Binding-site contacts:
Ligand atom O7 contacts residue ASN94 of chain 1.H at 3.6 Å (h-bond).
Ligand atom C7 contacts residue GLN89 of chain 1.H at 4.5 Å.
Ligand atom C5 contacts residue ASN94 of chain 1.H at 3.6 Å.
Ligand atom C1 contacts residue ASN94 of chain 1.H at 1.4 Å.
Ligand atom O7 contacts residue GLN89 of chain 1.H at 3.4 Å.
Ligand atom C8 contacts residue ASN94 of chain 1.H at 4.4 Å.
Ligand atom O5 contacts residue ASN94 of chain 1.H at 2.4 Å (h-bond).
Ligand atom C4 contacts residue ASN94 of chain 1.H at 4.2 Å.
Ligand atom C7 contacts residue ASN94 of chain 1.H at 3.4 Å.
Ligand atom C2 contacts residue ASN94 of chain 1.H at 2.4 Å.
Ligand atom N2 contacts residue ASN94 of chain 1.H at 2.8 Å (h-bond).
Ligand atom C3 contacts residue ASN94 of chain 1.H at 3.7 Å.

Sequence of chain 1.H:
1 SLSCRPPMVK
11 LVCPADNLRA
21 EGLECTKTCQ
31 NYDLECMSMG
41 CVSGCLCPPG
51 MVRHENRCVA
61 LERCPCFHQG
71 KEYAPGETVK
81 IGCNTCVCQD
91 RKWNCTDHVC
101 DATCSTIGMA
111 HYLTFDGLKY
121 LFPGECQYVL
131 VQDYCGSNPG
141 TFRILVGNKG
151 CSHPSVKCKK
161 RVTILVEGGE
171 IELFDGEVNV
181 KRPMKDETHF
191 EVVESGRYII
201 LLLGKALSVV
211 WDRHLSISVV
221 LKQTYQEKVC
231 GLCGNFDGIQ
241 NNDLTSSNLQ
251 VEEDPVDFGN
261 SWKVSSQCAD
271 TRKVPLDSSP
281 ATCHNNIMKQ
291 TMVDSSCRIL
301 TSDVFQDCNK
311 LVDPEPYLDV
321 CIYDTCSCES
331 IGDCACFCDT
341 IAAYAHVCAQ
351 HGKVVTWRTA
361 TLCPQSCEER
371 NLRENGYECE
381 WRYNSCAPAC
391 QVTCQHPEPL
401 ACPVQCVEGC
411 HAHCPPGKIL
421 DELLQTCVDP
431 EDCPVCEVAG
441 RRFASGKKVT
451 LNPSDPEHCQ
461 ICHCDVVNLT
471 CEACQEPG

The small molecule below binds the protein below.
Small molecule (SMILES): CC(=O)N[C@@H]1[C@@H](O)[C@H](O)[C@@H](CO)O[C@H]1O